Binding-site contacts:
Ligand atom C contacts residue ALA39 of chain 1.E at 4.0 Å (hydrophobic).
Ligand atom C contacts residue TRP37 of chain 1.E at 4.0 Å (hydrophobic).
Ligand atom OXT contacts residue PHE40 of chain 1.E at 3.1 Å (h-bond).
Ligand atom BR contacts residue PHE40 of chain 1.E at 3.3 Å.
Ligand atom BR contacts residue TYR270 of chain 1.E at 3.5 Å.
Ligand atom CA contacts residue GLY41 of chain 1.E at 4.3 Å.
Ligand atom OXT contacts residue ASN194 of chain 1.E at 4.0 Å.
Ligand atom OXT contacts residue SER193 of chain 1.E at 2.7 Å (h-bond).
Ligand atom CA contacts residue ILE274 of chain 1.E at 3.9 Å (hydrophobic).
Ligand atom CB contacts residue PHE40 of chain 1.E at 4.0 Å (hydrophobic).
Ligand atom CA contacts residue ALA39 of chain 1.E at 4.2 Å (hydrophobic).
Ligand atom O contacts residue PHE40 of chain 1.E at 3.0 Å.
Ligand atom C contacts residue PHE40 of chain 1.E at 3.1 Å (hydrophobic).
Ligand atom CM contacts residue ASN194 of chain 1.E at 4.3 Å.
Ligand atom OXT contacts residue ALA39 of chain 1.E at 3.2 Å.
Ligand atom CA contacts residue PHE40 of chain 1.E at 3.7 Å (hydrophobic).
Ligand atom O contacts residue SER193 of chain 1.E at 2.4 Å (h-bond).
Ligand atom BR contacts residue PHE273 of chain 1.E at 3.8 Å.
Ligand atom CB contacts residue GLY41 of chain 1.E at 4.5 Å.
Ligand atom C contacts residue SER193 of chain 1.E at 3.0 Å.
Ligand atom CB contacts residue ILE274 of chain 1.E at 3.2 Å (hydrophobic).
Ligand atom BR contacts residue ALA39 of chain 1.E at 4.4 Å.
Ligand atom O contacts residue ASN194 of chain 1.E at 3.5 Å (h-bond).
Ligand atom C contacts residue ASN194 of chain 1.E at 4.0 Å.
Ligand atom CA contacts residue SER193 of chain 1.E at 4.5 Å.
Ligand atom CA contacts residue PHE273 of chain 1.E at 4.2 Å (hydrophobic).
Ligand atom CM contacts residue PHE273 of chain 1.E at 3.5 Å (hydrophobic).
Ligand atom CM contacts residue ILE277 of chain 1.E at 4.3 Å (hydrophobic).
Ligand atom CB contacts residue TYR120 of chain 1.E at 4.4 Å (hydrophobic).
Ligand atom O contacts residue TRP37 of chain 1.E at 4.3 Å.
Ligand atom CB contacts residue ALA39 of chain 1.E at 3.3 Å (hydrophobic).
Ligand atom CM contacts residue ILE274 of chain 1.E at 3.7 Å (hydrophobic).
Ligand atom BR contacts residue GLY41 of chain 1.E at 3.2 Å.
Ligand atom BR contacts residue ILE274 of chain 1.E at 4.0 Å.
Ligand atom O contacts residue ALA192 of chain 1.E at 3.7 Å.
Ligand atom OXT contacts residue TRP37 of chain 1.E at 2.8 Å (h-bond).

A protein and the small-molecule ligand that binds it are described below.
Small molecule (SMILES): CC(C)(Br)C(=O)O

Sequence of chain 1.E:
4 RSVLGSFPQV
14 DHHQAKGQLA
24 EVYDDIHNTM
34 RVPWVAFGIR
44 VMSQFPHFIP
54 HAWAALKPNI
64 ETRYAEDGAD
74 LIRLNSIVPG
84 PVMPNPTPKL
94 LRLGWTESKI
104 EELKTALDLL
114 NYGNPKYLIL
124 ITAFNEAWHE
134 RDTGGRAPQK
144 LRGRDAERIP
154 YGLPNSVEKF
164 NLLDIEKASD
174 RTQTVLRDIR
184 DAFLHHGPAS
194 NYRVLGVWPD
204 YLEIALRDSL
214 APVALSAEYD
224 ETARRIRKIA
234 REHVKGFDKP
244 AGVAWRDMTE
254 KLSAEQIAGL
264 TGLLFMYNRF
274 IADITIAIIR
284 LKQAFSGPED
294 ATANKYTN